Sequence of chain 1.E:
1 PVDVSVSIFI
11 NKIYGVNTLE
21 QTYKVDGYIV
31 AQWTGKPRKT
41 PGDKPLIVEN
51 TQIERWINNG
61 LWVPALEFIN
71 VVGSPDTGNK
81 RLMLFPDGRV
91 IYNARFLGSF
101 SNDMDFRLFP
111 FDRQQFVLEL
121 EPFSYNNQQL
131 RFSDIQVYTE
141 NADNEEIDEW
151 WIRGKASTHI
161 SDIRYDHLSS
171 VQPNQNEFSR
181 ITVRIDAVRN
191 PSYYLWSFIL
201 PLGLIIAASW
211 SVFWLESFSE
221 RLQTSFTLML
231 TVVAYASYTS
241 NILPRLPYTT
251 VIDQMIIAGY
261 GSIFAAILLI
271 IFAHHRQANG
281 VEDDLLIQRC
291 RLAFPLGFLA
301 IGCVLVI

The small molecule below binds the protein below.
Small molecule (SMILES): C[C@]12CC3(N)CC(Br)(C1)C[C@@](C)(C3)C2

Binding-site contacts:
Ligand atom C01 contacts residue PHE178 of chain 1.A at 3.6 Å (hydrophobic).
Ligand atom C08 contacts residue GLU121 of chain 1.A at 4.1 Å.
Ligand atom C09 contacts residue TYR28 of chain 1.E at 4.4 Å (hydrophobic).
Ligand atom N contacts residue GLU67 of chain 1.A at 4.0 Å.
Ligand atom C11 contacts residue ARG81 of chain 1.E at 4.5 Å.
Ligand atom C02 contacts residue PHE178 of chain 1.A at 4.3 Å (hydrophobic).
Ligand atom C contacts residue TYR28 of chain 1.E at 4.2 Å (hydrophobic).
Ligand atom C08 contacts residue PHE123 of chain 1.A at 4.0 Å (hydrophobic).
Ligand atom C contacts residue PHE9 of chain 1.E at 4.2 Å (hydrophobic).
Ligand atom C06 contacts residue TYR165 of chain 1.A at 3.9 Å (hydrophobic).
Ligand atom N contacts residue PHE178 of chain 1.A at 4.4 Å.
Ligand atom N contacts residue GLU121 of chain 1.A at 3.2 Å (salt-bridge).
Ligand atom C02 contacts residue TYR165 of chain 1.A at 4.3 Å (hydrophobic).
Ligand atom C07 contacts residue GLU121 of chain 1.A at 3.7 Å.
Ligand atom BR contacts residue ASN93 of chain 1.E at 4.1 Å.
Ligand atom C05 contacts residue TYR165 of chain 1.A at 3.5 Å (hydrophobic).
Ligand atom C08 contacts residue TYR165 of chain 1.A at 4.3 Å (hydrophobic).
Ligand atom C08 contacts residue PHE178 of chain 1.A at 3.5 Å (hydrophobic).
Ligand atom C01 contacts residue TYR165 of chain 1.A at 4.3 Å (hydrophobic).
Ligand atom N contacts residue PHE123 of chain 1.A at 3.7 Å.
Ligand atom C06 contacts residue GLU121 of chain 1.A at 3.5 Å.
Ligand atom C10 contacts residue TYR28 of chain 1.E at 4.4 Å (hydrophobic).
Ligand atom C07 contacts residue PHE123 of chain 1.A at 4.1 Å (hydrophobic).
Ligand atom BR contacts residue TYR28 of chain 1.E at 3.5 Å.
Ligand atom BR contacts residue PHE123 of chain 1.A at 4.4 Å.
Ligand atom N contacts residue PRO122 of chain 1.A at 3.2 Å (h-bond).
Ligand atom C03 contacts residue TYR165 of chain 1.A at 3.6 Å (hydrophobic).
Ligand atom C09 contacts residue PHE123 of chain 1.A at 3.9 Å (hydrophobic).
Ligand atom C04 contacts residue TYR165 of chain 1.A at 3.9 Å (hydrophobic).

Sequence of chain 1.A:
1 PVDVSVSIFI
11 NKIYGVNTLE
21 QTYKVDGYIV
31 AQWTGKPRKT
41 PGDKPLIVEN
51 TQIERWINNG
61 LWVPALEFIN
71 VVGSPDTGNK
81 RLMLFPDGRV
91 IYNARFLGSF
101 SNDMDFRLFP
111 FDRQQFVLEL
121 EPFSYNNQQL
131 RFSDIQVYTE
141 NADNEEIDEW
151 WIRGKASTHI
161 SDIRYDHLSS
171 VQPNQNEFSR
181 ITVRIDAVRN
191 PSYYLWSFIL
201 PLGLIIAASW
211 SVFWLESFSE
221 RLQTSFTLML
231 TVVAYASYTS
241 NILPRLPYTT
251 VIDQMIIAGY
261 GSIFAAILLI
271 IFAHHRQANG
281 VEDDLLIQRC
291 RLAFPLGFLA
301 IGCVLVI